Sequence of chain 39.A:
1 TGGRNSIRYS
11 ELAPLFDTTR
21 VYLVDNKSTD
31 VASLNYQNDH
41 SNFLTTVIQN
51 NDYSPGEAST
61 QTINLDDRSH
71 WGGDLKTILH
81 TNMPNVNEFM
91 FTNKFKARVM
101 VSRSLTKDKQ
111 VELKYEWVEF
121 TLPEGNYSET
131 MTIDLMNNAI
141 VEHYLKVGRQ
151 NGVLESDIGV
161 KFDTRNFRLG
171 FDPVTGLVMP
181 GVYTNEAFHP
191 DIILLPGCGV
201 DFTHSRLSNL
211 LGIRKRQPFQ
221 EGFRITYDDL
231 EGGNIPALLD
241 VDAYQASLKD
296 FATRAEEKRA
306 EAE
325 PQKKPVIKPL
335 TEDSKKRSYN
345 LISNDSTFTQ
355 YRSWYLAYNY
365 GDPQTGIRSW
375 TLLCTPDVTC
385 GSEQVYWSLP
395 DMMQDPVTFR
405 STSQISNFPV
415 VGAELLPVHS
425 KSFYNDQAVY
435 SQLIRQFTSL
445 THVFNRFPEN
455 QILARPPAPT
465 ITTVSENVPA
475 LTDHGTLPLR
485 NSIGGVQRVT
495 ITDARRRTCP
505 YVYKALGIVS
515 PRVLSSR

Binding-site contacts:
Ligand atom C3 contacts residue TRP117 of chain 39.A at 3.5 Å (hydrophobic).
Ligand atom C1 contacts residue ARG98 of chain 39.A at 3.2 Å.
Ligand atom O1S contacts residue THR226 of chain 39.A at 4.3 Å.
Ligand atom O1S contacts residue ASP228 of chain 39.A at 3.6 Å.
Ligand atom C14 contacts residue ARG224 of chain 39.A at 4.5 Å.
Ligand atom O1S contacts residue ARG98 of chain 39.A at 3.6 Å.
Ligand atom C3 contacts residue ARG224 of chain 39.A at 3.5 Å.
Ligand atom S1 contacts residue ARG98 of chain 39.A at 4.4 Å.
Ligand atom C15 contacts residue ARG224 of chain 39.A at 3.3 Å.
Ligand atom C3 contacts residue ARG98 of chain 39.A at 3.2 Å.
Ligand atom C2 contacts residue ARG98 of chain 39.A at 3.4 Å.
Ligand atom N1 contacts residue ARG224 of chain 39.A at 4.2 Å.
Ligand atom C2 contacts residue ARG224 of chain 39.A at 3.8 Å.
Ligand atom C13 contacts residue ARG224 of chain 39.A at 4.1 Å.
Ligand atom C15 contacts residue TRP117 of chain 39.A at 4.2 Å (hydrophobic).
Ligand atom C16 contacts residue TRP117 of chain 39.A at 3.7 Å (hydrophobic).
Ligand atom C16 contacts residue ARG224 of chain 39.A at 4.0 Å.
Ligand atom O3S contacts residue THR226 of chain 39.A at 4.0 Å.
Ligand atom C1 contacts residue ARG224 of chain 39.A at 3.8 Å.
Ligand atom N1 contacts residue ARG98 of chain 39.A at 4.3 Å.
Ligand atom N1 contacts residue TRP117 of chain 39.A at 4.1 Å.

The small molecule below binds the protein below.
Small molecule (SMILES): CCCCCCCCCCCC[N+](C)(C)CCCS(=O)(=O)O